Binding-site contacts:
Ligand atom C2 contacts residue PRO217 of chain 1.BB at 3.8 Å (hydrophobic).
Ligand atom P contacts residue ASP425 of chain 1.ZA at 3.7 Å.
Ligand atom N9 contacts residue PRO217 of chain 1.BB at 4.2 Å.
Ligand atom N1 contacts residue PRO217 of chain 1.BB at 4.1 Å.
Ligand atom C5 contacts residue SER431 of chain 1.BB at 4.0 Å.
Ligand atom C2' contacts residue HIS429 of chain 1.BB at 3.7 Å.
Ligand atom N9 contacts residue ASN426 of chain 1.ZA at 4.1 Å.
Ligand atom C2 contacts residue PRO430 of chain 1.BB at 3.8 Å (hydrophobic).
Ligand atom C4 contacts residue PRO217 of chain 1.BB at 3.8 Å (hydrophobic).
Ligand atom C5' contacts residue HIS429 of chain 1.BB at 3.1 Å.
Ligand atom N1 contacts residue PRO430 of chain 1.BB at 3.5 Å (h-bond).
Ligand atom N6 contacts residue GLY436 of chain 1.BB at 3.8 Å.
Ligand atom O2P contacts residue ASP425 of chain 1.ZA at 3.2 Å (salt-bridge).
Ligand atom C6 contacts residue PRO430 of chain 1.BB at 3.7 Å (hydrophobic).
Ligand atom N3 contacts residue PRO217 of chain 1.BB at 3.9 Å.
Ligand atom N6 contacts residue PRO430 of chain 1.BB at 4.1 Å.
Ligand atom O2P contacts residue ASN426 of chain 1.ZA at 3.3 Å.
Ligand atom N7 contacts residue ASN408 of chain 1.BB at 3.5 Å (h-bond).
Ligand atom O4' contacts residue ASN426 of chain 1.ZA at 4.0 Å.
Ligand atom O2P contacts residue HIS427 of chain 1.ZA at 3.1 Å.
Ligand atom C6 contacts residue PRO217 of chain 1.BB at 4.0 Å (hydrophobic).
Ligand atom C5 contacts residue PRO217 of chain 1.BB at 3.8 Å (hydrophobic).
Ligand atom N6 contacts residue ASN408 of chain 1.BB at 3.9 Å.
Ligand atom C4' contacts residue HIS429 of chain 1.BB at 3.9 Å.
Ligand atom C8 contacts residue ASP425 of chain 1.ZA at 4.1 Å.
Ligand atom C6 contacts residue SER431 of chain 1.BB at 3.8 Å.
Ligand atom O4' contacts residue HIS429 of chain 1.BB at 4.0 Å.
Ligand atom N1 contacts residue GLY438 of chain 1.BB at 3.7 Å.
Ligand atom O5' contacts residue HIS429 of chain 1.BB at 4.2 Å.
Ligand atom N6 contacts residue SER431 of chain 1.BB at 3.3 Å.
Ligand atom N3 contacts residue PRO430 of chain 1.BB at 4.1 Å.
Ligand atom C5' contacts residue HIS427 of chain 1.ZA at 4.0 Å.
Ligand atom C8 contacts residue ASN426 of chain 1.ZA at 3.0 Å.
Ligand atom N7 contacts residue SER431 of chain 1.BB at 3.8 Å.
Ligand atom C3' contacts residue HIS429 of chain 1.BB at 3.7 Å.
Ligand atom N7 contacts residue ASN426 of chain 1.ZA at 3.5 Å (h-bond).
Ligand atom N6 contacts residue PRO432 of chain 1.BB at 4.0 Å.
Ligand atom N6 contacts residue GLY438 of chain 1.BB at 4.2 Å.
Ligand atom C2 contacts residue GLY438 of chain 1.BB at 3.9 Å.
Ligand atom C2' contacts residue PRO430 of chain 1.BB at 3.5 Å (hydrophobic).

Sequence of chain 1.ZA:
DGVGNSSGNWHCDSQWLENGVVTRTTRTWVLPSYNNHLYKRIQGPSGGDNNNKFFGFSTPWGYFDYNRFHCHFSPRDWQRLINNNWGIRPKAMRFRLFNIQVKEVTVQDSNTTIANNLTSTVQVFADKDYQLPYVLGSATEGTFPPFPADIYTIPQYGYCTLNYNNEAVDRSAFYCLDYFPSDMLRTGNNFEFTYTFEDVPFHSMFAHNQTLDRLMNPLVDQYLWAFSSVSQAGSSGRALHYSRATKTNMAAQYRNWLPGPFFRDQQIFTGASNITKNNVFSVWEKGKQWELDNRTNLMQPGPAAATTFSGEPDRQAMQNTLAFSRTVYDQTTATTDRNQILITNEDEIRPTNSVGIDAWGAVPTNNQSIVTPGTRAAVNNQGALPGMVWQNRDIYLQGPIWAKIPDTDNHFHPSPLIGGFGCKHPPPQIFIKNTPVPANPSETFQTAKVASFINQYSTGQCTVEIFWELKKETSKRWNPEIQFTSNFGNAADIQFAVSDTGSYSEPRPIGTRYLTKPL

A small-molecule ligand and the protein it binds are described below.
Small molecule (SMILES): Nc1ncnc2c1ncn2[C@H]1C[C@H](O)[C@@H](COP(=O)(O)O)O1

Sequence of chain 1.BB:
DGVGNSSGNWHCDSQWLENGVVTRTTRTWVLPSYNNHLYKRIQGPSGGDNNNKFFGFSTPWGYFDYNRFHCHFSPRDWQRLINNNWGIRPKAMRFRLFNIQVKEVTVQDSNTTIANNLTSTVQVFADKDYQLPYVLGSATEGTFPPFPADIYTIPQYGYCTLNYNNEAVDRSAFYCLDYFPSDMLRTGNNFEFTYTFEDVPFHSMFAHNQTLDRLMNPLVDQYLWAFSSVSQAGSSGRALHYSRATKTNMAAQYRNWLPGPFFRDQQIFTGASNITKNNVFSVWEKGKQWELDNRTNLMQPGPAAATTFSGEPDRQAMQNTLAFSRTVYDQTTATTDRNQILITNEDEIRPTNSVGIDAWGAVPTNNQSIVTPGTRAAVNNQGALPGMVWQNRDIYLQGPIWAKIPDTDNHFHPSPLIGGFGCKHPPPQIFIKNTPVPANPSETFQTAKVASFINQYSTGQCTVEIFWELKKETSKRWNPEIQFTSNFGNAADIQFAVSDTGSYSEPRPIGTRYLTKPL